Binding-site contacts:
Ligand atom C13 contacts residue GLU166 of chain 1.B at 3.8 Å.
Ligand atom C4 contacts residue ARG188 of chain 1.B at 3.8 Å.
Ligand atom C14 contacts residue PHE140 of chain 1.B at 3.4 Å (hydrophobic).
Ligand atom C6 contacts residue MET165 of chain 1.B at 3.5 Å (hydrophobic).
Ligand atom CL contacts residue HIS164 of chain 1.B at 3.6 Å.
Ligand atom O2 contacts residue MET165 of chain 1.B at 3.4 Å.
Ligand atom C12 contacts residue LEU141 of chain 1.B at 3.7 Å (hydrophobic).
Ligand atom C17 contacts residue ASN142 of chain 1.B at 3.9 Å.
Ligand atom C4 contacts residue DMS1 of chain 1.N at 3.5 Å.
Ligand atom C5 contacts residue ARG188 of chain 1.B at 3.7 Å.
Ligand atom CL contacts residue ASP187 of chain 1.B at 3.4 Å.
Ligand atom C15 contacts residue ASN142 of chain 1.B at 3.8 Å.
Ligand atom C14 contacts residue LEU141 of chain 1.B at 3.6 Å (hydrophobic).
Ligand atom C6 contacts residue MET49 of chain 1.B at 3.6 Å (hydrophobic).
Ligand atom C12 contacts residue PHE140 of chain 1.B at 3.5 Å (hydrophobic).
Ligand atom C4 contacts residue MET49 of chain 1.B at 3.7 Å (hydrophobic).
Ligand atom O2 contacts residue GLU166 of chain 1.B at 3.0 Å (salt-bridge).
Ligand atom N1 contacts residue SER144 of chain 1.B at 3.7 Å.
Ligand atom C11 contacts residue MET165 of chain 1.B at 3.9 Å (hydrophobic).
Ligand atom O1 contacts residue GLN189 of chain 1.B at 3.3 Å (h-bond).
Ligand atom C5 contacts residue MET165 of chain 1.B at 3.9 Å (hydrophobic).
Ligand atom C11 contacts residue CYS145 of chain 1.B at 3.8 Å (hydrophobic).
Ligand atom N1 contacts residue HIS163 of chain 1.B at 2.6 Å (h-bond).
Ligand atom C2 contacts residue GLN189 of chain 1.B at 3.6 Å.
Ligand atom C5 contacts residue MET49 of chain 1.B at 3.4 Å (hydrophobic).
Ligand atom C13 contacts residue PHE140 of chain 1.B at 3.8 Å (hydrophobic).
Ligand atom N contacts residue CYS145 of chain 1.B at 3.9 Å.
Ligand atom C11 contacts residue HIS163 of chain 1.B at 3.2 Å.
Ligand atom CL contacts residue MET165 of chain 1.B at 3.8 Å.
Ligand atom C7 contacts residue MET165 of chain 1.B at 3.7 Å (hydrophobic).
Ligand atom C14 contacts residue ASN142 of chain 1.B at 3.7 Å.
Ligand atom C12 contacts residue GLU166 of chain 1.B at 3.7 Å.
Ligand atom C7 contacts residue HIS164 of chain 1.B at 3.5 Å.
Ligand atom C12 contacts residue HIS163 of chain 1.B at 3.7 Å.
Ligand atom N1 contacts residue PHE140 of chain 1.B at 3.9 Å.
Ligand atom CL contacts residue HIS41 of chain 1.B at 3.3 Å.
Ligand atom C11 contacts residue GLU166 of chain 1.B at 3.8 Å.
Ligand atom C14 contacts residue SER1 of chain 1.A at 3.9 Å.
Ligand atom C14 contacts residue GLU166 of chain 1.B at 3.4 Å.
Ligand atom C13 contacts residue LEU141 of chain 1.B at 3.8 Å (hydrophobic).

Sequence of chain 1.A:
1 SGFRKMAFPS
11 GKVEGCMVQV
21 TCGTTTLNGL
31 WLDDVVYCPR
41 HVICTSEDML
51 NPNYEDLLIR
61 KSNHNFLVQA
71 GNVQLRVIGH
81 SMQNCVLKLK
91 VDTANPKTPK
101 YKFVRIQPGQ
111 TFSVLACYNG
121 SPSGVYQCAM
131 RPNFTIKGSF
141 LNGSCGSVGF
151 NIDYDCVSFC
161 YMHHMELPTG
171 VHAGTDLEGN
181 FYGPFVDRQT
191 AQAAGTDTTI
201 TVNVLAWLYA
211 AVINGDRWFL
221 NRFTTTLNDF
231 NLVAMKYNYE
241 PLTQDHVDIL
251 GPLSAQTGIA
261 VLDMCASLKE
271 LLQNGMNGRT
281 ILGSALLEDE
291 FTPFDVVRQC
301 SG

A protein and the small-molecule ligand that binds it are described below.
Small molecule (SMILES): O=C(Nc1cncc2ccccc12)[C@]1(O)CCOc2ccc(Cl)cc21

Sequence of chain 1.B:
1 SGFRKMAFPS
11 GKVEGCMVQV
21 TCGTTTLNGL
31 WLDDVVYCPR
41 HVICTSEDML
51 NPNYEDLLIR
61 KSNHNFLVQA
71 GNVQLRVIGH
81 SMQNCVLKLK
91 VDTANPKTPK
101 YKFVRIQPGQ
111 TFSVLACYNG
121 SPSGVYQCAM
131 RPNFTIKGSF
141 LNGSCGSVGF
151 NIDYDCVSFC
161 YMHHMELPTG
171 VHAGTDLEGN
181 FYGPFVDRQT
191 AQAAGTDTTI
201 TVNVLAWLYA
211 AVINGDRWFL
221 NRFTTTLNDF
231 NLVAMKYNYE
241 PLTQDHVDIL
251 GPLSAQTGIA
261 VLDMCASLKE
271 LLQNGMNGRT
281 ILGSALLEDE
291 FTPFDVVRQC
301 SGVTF